Sequence of chain 1.A:
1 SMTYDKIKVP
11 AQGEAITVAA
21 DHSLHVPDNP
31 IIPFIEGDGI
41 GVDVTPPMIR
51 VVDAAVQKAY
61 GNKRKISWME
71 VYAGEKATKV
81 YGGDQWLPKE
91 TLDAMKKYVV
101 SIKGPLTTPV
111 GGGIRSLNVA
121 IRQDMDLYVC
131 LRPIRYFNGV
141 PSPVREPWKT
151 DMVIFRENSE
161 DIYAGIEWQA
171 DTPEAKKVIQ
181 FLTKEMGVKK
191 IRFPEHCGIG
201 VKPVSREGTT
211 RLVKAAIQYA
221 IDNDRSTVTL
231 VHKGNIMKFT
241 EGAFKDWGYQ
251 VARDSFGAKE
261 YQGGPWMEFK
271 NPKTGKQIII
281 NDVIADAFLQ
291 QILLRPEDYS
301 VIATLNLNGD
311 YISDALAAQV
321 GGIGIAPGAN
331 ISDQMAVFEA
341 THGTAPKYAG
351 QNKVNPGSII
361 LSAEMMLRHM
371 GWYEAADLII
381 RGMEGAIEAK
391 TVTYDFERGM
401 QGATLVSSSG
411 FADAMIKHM

Binding-site contacts:
Ligand atom C contacts residue GLU384 of chain 1.A at 4.0 Å.
Ligand atom CA contacts residue GLU384 of chain 1.A at 3.8 Å.
Ligand atom OXT contacts residue GLU384 of chain 1.A at 4.1 Å.
Ligand atom N contacts residue GLU384 of chain 1.A at 2.8 Å (salt-bridge).

This small molecule binds to this protein.
Small molecule (SMILES): NCC(=O)O